Sequence of chain 1.J:
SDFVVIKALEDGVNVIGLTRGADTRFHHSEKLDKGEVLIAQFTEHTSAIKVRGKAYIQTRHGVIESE

A small-molecule ligand and the protein it binds are described below.
Small molecule (SMILES): N[C@@H](Cc1c[nH]c2ccccc12)C(=O)O

Binding-site contacts:
Ligand atom C contacts residue THR47 of chain 1.J at 3.4 Å.
Ligand atom OXT contacts residue HIS49 of chain 1.J at 3.9 Å.
Ligand atom CA contacts residue THR23 of chain 1.I at 3.6 Å.
Ligand atom O contacts residue THR23 of chain 1.I at 4.0 Å.
Ligand atom CA contacts residue SER51 of chain 1.I at 4.0 Å.
Ligand atom CZ2 contacts residue THR50 of chain 1.J at 3.9 Å.
Ligand atom CZ2 contacts residue ALA44 of chain 1.J at 4.0 Å (hydrophobic).
Ligand atom OXT contacts residue THR50 of chain 1.J at 2.8 Å (h-bond).
Ligand atom CA contacts residue GLY25 of chain 1.I at 3.4 Å.
Ligand atom CE3 contacts residue HIS32 of chain 1.J at 3.8 Å.
Ligand atom O contacts residue GLY25 of chain 1.I at 3.1 Å (h-bond).
Ligand atom CD1 contacts residue GLN45 of chain 1.J at 3.6 Å.
Ligand atom CZ3 contacts residue HIS32 of chain 1.J at 3.9 Å.
Ligand atom CZ2 contacts residue ILE53 of chain 1.J at 3.9 Å (hydrophobic).
Ligand atom CG contacts residue SER51 of chain 1.I at 3.9 Å.
Ligand atom C contacts residue THR50 of chain 1.J at 3.9 Å.
Ligand atom CD1 contacts residue THR47 of chain 1.J at 3.8 Å.
Ligand atom O contacts residue ARG24 of chain 1.I at 3.5 Å.
Ligand atom O contacts residue THR47 of chain 1.J at 3.5 Å.
Ligand atom CB contacts residue SER51 of chain 1.I at 3.5 Å.
Ligand atom CE3 contacts residue HIS31 of chain 1.J at 4.0 Å.
Ligand atom C contacts residue GLY25 of chain 1.I at 3.5 Å.
Ligand atom NE1 contacts residue ALA44 of chain 1.J at 3.8 Å.
Ligand atom CE2 contacts residue GLN45 of chain 1.J at 3.9 Å.
Ligand atom CZ3 contacts residue GLY21 of chain 1.J at 3.6 Å.
Ligand atom N contacts residue GLY25 of chain 1.I at 2.7 Å (h-bond).
Ligand atom O contacts residue SER51 of chain 1.I at 2.9 Å (h-bond).
Ligand atom N contacts residue THR28 of chain 1.I at 2.9 Å (h-bond).
Ligand atom C contacts residue SER51 of chain 1.I at 3.6 Å.
Ligand atom CB contacts residue THR23 of chain 1.I at 3.6 Å.
Ligand atom CB contacts residue THR28 of chain 1.I at 3.5 Å.
Ligand atom N contacts residue ASP27 of chain 1.I at 3.1 Å (salt-bridge).
Ligand atom CD1 contacts residue SER51 of chain 1.I at 3.5 Å.
Ligand atom CH2 contacts residue GLY21 of chain 1.J at 3.5 Å.
Ligand atom OXT contacts residue THR47 of chain 1.J at 2.5 Å (h-bond).
Ligand atom N contacts residue ARG24 of chain 1.I at 3.8 Å.
Ligand atom NE1 contacts residue GLN45 of chain 1.J at 2.9 Å (h-bond).
Ligand atom CH2 contacts residue ILE20 of chain 1.J at 4.0 Å (hydrophobic).
Ligand atom N contacts residue THR23 of chain 1.I at 2.6 Å (h-bond).
Ligand atom CA contacts residue THR28 of chain 1.I at 3.2 Å.

Sequence of chain 1.I:
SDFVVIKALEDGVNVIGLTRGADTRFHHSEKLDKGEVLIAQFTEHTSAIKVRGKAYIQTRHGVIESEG